This small molecule binds to this protein.
Small molecule (SMILES): CC(=O)N1CCC(c2nc3ccccc3nc2OC2CN(c3ccc4ccccc4n3)C2)CC1

Binding-site contacts:
Ligand atom C31 contacts residue GLU283 of chain 3.B at 3.7 Å.
Ligand atom O20 contacts residue MET275 of chain 3.B at 3.2 Å (h-bond).
Ligand atom C30 contacts residue PRO274 of chain 3.B at 3.4 Å (hydrophobic).
Ligand atom C15 contacts residue ILE254 of chain 3.B at 3.7 Å (hydrophobic).
Ligand atom N23 contacts residue GLY287 of chain 3.B at 3.4 Å (h-bond).
Ligand atom C17 contacts residue PHE291 of chain 3.B at 3.6 Å (hydrophobic).
Ligand atom C31 contacts residue PRO274 of chain 3.B at 3.7 Å (hydrophobic).
Ligand atom C24 contacts residue MET275 of chain 3.B at 3.6 Å (hydrophobic).
Ligand atom O20 contacts residue PHE291 of chain 3.B at 3.8 Å.
Ligand atom N23 contacts residue MET275 of chain 3.B at 3.7 Å.
Ligand atom C13 contacts residue LEU237 of chain 3.B at 3.7 Å (hydrophobic).
Ligand atom C19 contacts residue PHE291 of chain 3.B at 3.6 Å (hydrophobic).
Ligand atom C16 contacts residue PHE291 of chain 3.B at 3.6 Å (hydrophobic).
Ligand atom C32 contacts residue TYR255 of chain 3.B at 3.6 Å (hydrophobic).
Ligand atom C25 contacts residue MET275 of chain 3.B at 3.5 Å (hydrophobic).
Ligand atom C12 contacts residue PHE291 of chain 3.B at 3.7 Å (hydrophobic).
Ligand atom C21 contacts residue PHE291 of chain 3.B at 3.3 Å (hydrophobic).
Ligand atom N34 contacts residue GLY287 of chain 3.B at 3.6 Å.
Ligand atom N04 contacts residue LEU197 of chain 3.B at 3.7 Å.
Ligand atom C24 contacts residue GLY287 of chain 3.B at 3.6 Å.
Ligand atom C33 contacts residue MET275 of chain 3.B at 3.7 Å (hydrophobic).
Ligand atom C22 contacts residue PHE291 of chain 3.B at 3.8 Å (hydrophobic).
Ligand atom N34 contacts residue MET275 of chain 3.B at 3.6 Å.
Ligand atom C22 contacts residue GLY287 of chain 3.B at 3.6 Å.
Ligand atom C31 contacts residue LYS280 of chain 3.B at 3.5 Å.
Ligand atom C29 contacts residue PRO274 of chain 3.B at 3.5 Å (hydrophobic).
Ligand atom C27 contacts residue MET275 of chain 3.B at 3.8 Å (hydrophobic).
Ligand atom C22 contacts residue GLN288 of chain 3.B at 3.4 Å.
Ligand atom C32 contacts residue VAL284 of chain 3.B at 3.7 Å (hydrophobic).
Ligand atom C25 contacts residue GLY287 of chain 3.B at 3.5 Å.
Ligand atom N23 contacts residue TYR255 of chain 3.B at 3.5 Å (h-bond).
Ligand atom C22 contacts residue TYR255 of chain 3.B at 3.5 Å (hydrophobic).
Ligand atom C29 contacts residue MET275 of chain 3.B at 3.6 Å (hydrophobic).
Ligand atom N18 contacts residue PHE291 of chain 3.B at 3.8 Å.
Ligand atom C25 contacts residue TYR255 of chain 3.B at 3.5 Å (hydrophobic).
Ligand atom N34 contacts residue TYR255 of chain 3.B at 2.7 Å (h-bond).
Ligand atom C33 contacts residue GLY287 of chain 3.B at 3.7 Å.
Ligand atom C02 contacts residue LEU197 of chain 3.B at 3.7 Å (hydrophobic).
Ligand atom C33 contacts residue TYR255 of chain 3.B at 3.6 Å (hydrophobic).
Ligand atom C28 contacts residue MET275 of chain 3.B at 3.6 Å (hydrophobic).

Sequence of chain 3.B:
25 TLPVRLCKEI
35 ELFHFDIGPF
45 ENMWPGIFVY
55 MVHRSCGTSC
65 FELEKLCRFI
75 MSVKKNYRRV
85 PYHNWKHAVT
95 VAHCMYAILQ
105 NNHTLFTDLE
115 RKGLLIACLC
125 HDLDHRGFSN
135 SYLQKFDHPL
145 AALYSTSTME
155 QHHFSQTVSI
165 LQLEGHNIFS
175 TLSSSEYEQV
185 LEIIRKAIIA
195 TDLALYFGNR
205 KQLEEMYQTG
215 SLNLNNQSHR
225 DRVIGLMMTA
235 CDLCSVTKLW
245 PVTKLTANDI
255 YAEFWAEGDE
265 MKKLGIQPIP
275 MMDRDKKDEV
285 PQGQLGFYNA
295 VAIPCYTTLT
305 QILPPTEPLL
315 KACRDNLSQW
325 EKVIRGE